Sequence of chain 1.O:
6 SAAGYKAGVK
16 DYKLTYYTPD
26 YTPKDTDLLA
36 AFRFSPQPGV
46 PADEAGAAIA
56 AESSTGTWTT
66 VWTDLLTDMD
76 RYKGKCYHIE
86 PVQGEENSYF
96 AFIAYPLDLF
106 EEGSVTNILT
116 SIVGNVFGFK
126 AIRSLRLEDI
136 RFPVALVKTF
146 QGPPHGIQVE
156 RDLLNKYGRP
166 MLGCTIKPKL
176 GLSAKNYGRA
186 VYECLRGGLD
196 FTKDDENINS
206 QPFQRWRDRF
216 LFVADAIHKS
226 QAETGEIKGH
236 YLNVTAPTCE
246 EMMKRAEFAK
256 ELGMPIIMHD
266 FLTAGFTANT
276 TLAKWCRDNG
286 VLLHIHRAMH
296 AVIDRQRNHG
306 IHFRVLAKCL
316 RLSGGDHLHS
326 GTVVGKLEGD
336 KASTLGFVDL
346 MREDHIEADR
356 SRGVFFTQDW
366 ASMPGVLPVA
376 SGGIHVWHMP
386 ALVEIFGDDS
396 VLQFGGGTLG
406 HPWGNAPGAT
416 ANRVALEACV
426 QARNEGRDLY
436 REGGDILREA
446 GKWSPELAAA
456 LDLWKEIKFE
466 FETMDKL

A protein and the small-molecule ligand that binds it are described below.
Small molecule (SMILES): O=C(COP(=O)(O)O)[C@@H](O)[C@H](O)COP(=O)(O)O

Sequence of chain 1.M:
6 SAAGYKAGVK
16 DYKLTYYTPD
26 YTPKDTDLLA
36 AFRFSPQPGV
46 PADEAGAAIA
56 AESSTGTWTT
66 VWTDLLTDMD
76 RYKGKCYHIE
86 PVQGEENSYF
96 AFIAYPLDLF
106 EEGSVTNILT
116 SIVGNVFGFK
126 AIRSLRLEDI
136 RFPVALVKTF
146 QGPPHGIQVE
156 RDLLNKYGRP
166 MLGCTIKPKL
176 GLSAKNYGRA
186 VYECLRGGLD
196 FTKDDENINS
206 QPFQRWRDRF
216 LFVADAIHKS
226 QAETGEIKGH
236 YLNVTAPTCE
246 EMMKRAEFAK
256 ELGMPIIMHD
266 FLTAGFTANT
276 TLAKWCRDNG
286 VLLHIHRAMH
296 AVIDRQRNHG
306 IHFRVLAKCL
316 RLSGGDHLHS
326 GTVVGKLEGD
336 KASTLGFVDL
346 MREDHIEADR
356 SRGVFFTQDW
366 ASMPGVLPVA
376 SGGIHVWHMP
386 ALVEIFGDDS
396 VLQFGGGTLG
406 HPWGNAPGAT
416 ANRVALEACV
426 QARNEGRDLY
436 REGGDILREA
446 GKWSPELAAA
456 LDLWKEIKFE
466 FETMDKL

Binding-site contacts:
Ligand atom O1P contacts residue LYS331 of chain 1.O at 2.9 Å (salt-bridge).
Ligand atom P1 contacts residue THR62 of chain 1.M at 3.1 Å.
Ligand atom O2P contacts residue LYS172 of chain 1.O at 3.3 Å.
Ligand atom O4 contacts residue SER376 of chain 1.O at 2.7 Å (h-bond).
Ligand atom C5 contacts residue LEU332 of chain 1.O at 3.8 Å (hydrophobic).
Ligand atom O1P contacts residue GLY378 of chain 1.O at 2.8 Å (h-bond).
Ligand atom O2 contacts residue LYS172 of chain 1.O at 3.0 Å (salt-bridge).
Ligand atom O6P contacts residue HIS324 of chain 1.O at 2.7 Å (h-bond).
Ligand atom O1 contacts residue LYS331 of chain 1.O at 3.8 Å.
Ligand atom O3 contacts residue GLU201 of chain 1.O at 3.1 Å (salt-bridge).
Ligand atom O2 contacts residue ASP200 of chain 1.O at 3.7 Å.
Ligand atom C3 contacts residue GLU201 of chain 1.O at 3.6 Å.
Ligand atom O1 contacts residue LYS172 of chain 1.O at 3.1 Å (salt-bridge).
Ligand atom O4 contacts residue GLY377 of chain 1.O at 3.7 Å.
Ligand atom O4P contacts residue HIS324 of chain 1.O at 3.7 Å.
Ligand atom O1 contacts residue THR62 of chain 1.M at 3.6 Å.
Ligand atom O6P contacts residue SER376 of chain 1.O at 3.2 Å (h-bond).
Ligand atom O5 contacts residue LEU332 of chain 1.O at 3.1 Å.
Ligand atom C5 contacts residue ASN120 of chain 1.M at 3.3 Å.
Ligand atom O2 contacts residue LYS174 of chain 1.O at 3.7 Å.
Ligand atom O4P contacts residue ARG292 of chain 1.O at 2.5 Å.
Ligand atom C2 contacts residue LYS172 of chain 1.O at 3.8 Å.
Ligand atom O3P contacts residue GLY400 of chain 1.O at 2.8 Å (h-bond).
Ligand atom P1 contacts residue LYS331 of chain 1.O at 3.9 Å.
Ligand atom C3 contacts residue ASN120 of chain 1.M at 3.5 Å.
Ligand atom O3 contacts residue HIS291 of chain 1.O at 3.0 Å (h-bond).
Ligand atom O5P contacts residue LEU332 of chain 1.O at 3.4 Å.
Ligand atom C2 contacts residue GLU57 of chain 1.M at 3.6 Å.
Ligand atom O2 contacts residue GLU57 of chain 1.M at 2.8 Å (salt-bridge).
Ligand atom O2P contacts residue THR62 of chain 1.M at 2.1 Å (h-bond).
Ligand atom O3 contacts residue ASP200 of chain 1.O at 3.5 Å (salt-bridge).
Ligand atom O1P contacts residue THR62 of chain 1.M at 3.2 Å (h-bond).
Ligand atom O2P contacts residue GLY400 of chain 1.O at 3.5 Å.
Ligand atom C1 contacts residue SER376 of chain 1.O at 3.7 Å.
Ligand atom O5P contacts residue ARG292 of chain 1.O at 2.7 Å (salt-bridge).
Ligand atom P2 contacts residue ARG292 of chain 1.O at 3.3 Å.
Ligand atom O1P contacts residue TRP63 of chain 1.M at 3.2 Å.
Ligand atom O2P contacts residue GLY401 of chain 1.O at 2.9 Å (h-bond).
Ligand atom O1P contacts residue GLY377 of chain 1.O at 3.3 Å.
Ligand atom O5 contacts residue ASN120 of chain 1.M at 3.6 Å (h-bond).